Sequence of chain 1.D:
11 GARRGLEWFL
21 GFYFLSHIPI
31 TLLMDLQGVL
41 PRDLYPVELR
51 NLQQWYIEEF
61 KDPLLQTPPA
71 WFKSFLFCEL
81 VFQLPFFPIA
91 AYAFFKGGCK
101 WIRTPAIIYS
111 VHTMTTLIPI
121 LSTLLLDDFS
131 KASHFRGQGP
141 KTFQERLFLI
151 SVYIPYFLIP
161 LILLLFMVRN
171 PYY

The small molecule below binds the protein below.
Small molecule (SMILES): COc1cccc2c1CCC[C@@H]2CCCN1CCN(C2CCCCC2)CC1

Binding-site contacts:
Ligand atom C10 contacts residue VAL152 of chain 1.D at 4.2 Å (hydrophobic).
Ligand atom C5 contacts residue MET34 of chain 1.D at 3.8 Å (hydrophobic).
Ligand atom C11 contacts residue TYR153 of chain 1.D at 3.5 Å (hydrophobic).
Ligand atom C18 contacts residue ASP35 of chain 1.D at 3.9 Å.
Ligand atom N contacts residue ASP35 of chain 1.D at 4.0 Å.
Ligand atom C19 contacts residue VAL152 of chain 1.D at 4.1 Å (hydrophobic).
Ligand atom C9 contacts residue MET34 of chain 1.D at 4.1 Å (hydrophobic).
Ligand atom C9 contacts residue TYR56 of chain 1.D at 4.0 Å (hydrophobic).
Ligand atom C16 contacts residue TYR153 of chain 1.D at 3.6 Å (hydrophobic).
Ligand atom C19 contacts residue ASP35 of chain 1.D at 3.6 Å.
Ligand atom C16 contacts residue PHE72 of chain 1.D at 4.1 Å (hydrophobic).
Ligand atom C17 contacts residue ASP35 of chain 1.D at 3.6 Å.
Ligand atom C10 contacts residue LEU65 of chain 1.D at 3.7 Å (hydrophobic).
Ligand atom C12 contacts residue ASP35 of chain 1.D at 3.6 Å.
Ligand atom C10 contacts residue ASP35 of chain 1.D at 3.4 Å.
Ligand atom C16 contacts residue ILE120 of chain 1.D at 4.2 Å (hydrophobic).
Ligand atom C9 contacts residue VAL152 of chain 1.D at 3.9 Å (hydrophobic).
Ligand atom C15 contacts residue LEU117 of chain 1.D at 4.2 Å (hydrophobic).
Ligand atom C7 contacts residue ILE30 of chain 1.D at 4.2 Å (hydrophobic).
Ligand atom C17 contacts residue TYR153 of chain 1.D at 3.5 Å (hydrophobic).
Ligand atom C13 contacts residue TYR156 of chain 1.D at 3.8 Å (hydrophobic).
Ligand atom C11 contacts residue ASP35 of chain 1.D at 3.6 Å.
Ligand atom C8 contacts residue VAL152 of chain 1.D at 4.0 Å (hydrophobic).
Ligand atom C21 contacts residue VAL152 of chain 1.D at 4.3 Å (hydrophobic).
Ligand atom C19 contacts residue TYR156 of chain 1.D at 3.8 Å (hydrophobic).
Ligand atom C18 contacts residue TYR156 of chain 1.D at 3.5 Å (hydrophobic).
Ligand atom N1 contacts residue ASP35 of chain 1.D at 3.2 Å (salt-bridge).
Ligand atom N contacts residue VAL152 of chain 1.D at 3.4 Å.
Ligand atom C19 contacts residue ILE30 of chain 1.D at 3.7 Å (hydrophobic).
Ligand atom N contacts residue TYR56 of chain 1.D at 4.0 Å.
Ligand atom C18 contacts residue VAL152 of chain 1.D at 4.2 Å (hydrophobic).
Ligand atom C14 contacts residue LEU117 of chain 1.D at 4.2 Å (hydrophobic).
Ligand atom C6 contacts residue TYR56 of chain 1.D at 4.1 Å (hydrophobic).
Ligand atom C11 contacts residue TYR56 of chain 1.D at 4.2 Å (hydrophobic).
Ligand atom C14 contacts residue TYR156 of chain 1.D at 3.8 Å (hydrophobic).
Ligand atom C13 contacts residue ASP35 of chain 1.D at 3.4 Å.
Ligand atom C12 contacts residue TYR153 of chain 1.D at 3.7 Å (hydrophobic).
Ligand atom C10 contacts residue TYR56 of chain 1.D at 3.8 Å (hydrophobic).
Ligand atom C11 contacts residue LEU65 of chain 1.D at 4.0 Å (hydrophobic).
Ligand atom C17 contacts residue PHE72 of chain 1.D at 4.3 Å (hydrophobic).